This small molecule binds to this protein.
Small molecule (SMILES): CCCCCC(=O)Oc1ccc([N+](=O)[O-])cc1

Binding-site contacts:
Ligand atom OAA contacts residue GLY91 of chain 1.C at 4.1 Å.
Ligand atom CAJ contacts residue EDO1 of chain 1.PA at 4.0 Å.
Ligand atom CAN contacts residue GLY91 of chain 1.C at 2.8 Å.
Ligand atom CAK contacts residue SER162 of chain 1.C at 3.9 Å.
Ligand atom OAD contacts residue ALA163 of chain 1.C at 4.1 Å.
Ligand atom OAA contacts residue TYR38 of chain 1.C at 3.8 Å.
Ligand atom CAN contacts residue ALA163 of chain 1.C at 3.0 Å (hydrophobic).
Ligand atom CAN contacts residue GLY90 of chain 1.C at 3.1 Å.
Ligand atom CAQ contacts residue GLY91 of chain 1.C at 3.1 Å.
Ligand atom CAM contacts residue LEU212 of chain 1.C at 3.7 Å (hydrophobic).
Ligand atom CAN contacts residue SER162 of chain 1.C at 2.1 Å.
Ligand atom CAL contacts residue GLY91 of chain 1.C at 3.5 Å.
Ligand atom OAA contacts residue SER162 of chain 1.C at 2.9 Å (h-bond).
Ligand atom CAO contacts residue SER162 of chain 1.C at 2.8 Å.
Ligand atom CAK contacts residue TYR38 of chain 1.C at 3.9 Å (hydrophobic).
Ligand atom CAM contacts residue HIS284 of chain 1.C at 3.1 Å.
Ligand atom CAG contacts residue ILE94 of chain 1.C at 3.9 Å (hydrophobic).
Ligand atom CAO contacts residue GLY91 of chain 1.C at 3.9 Å.
Ligand atom OAA contacts residue HIS284 of chain 1.C at 3.7 Å.
Ligand atom OAA contacts residue GLY89 of chain 1.C at 4.0 Å.
Ligand atom CAP contacts residue HIS284 of chain 1.C at 3.7 Å.
Ligand atom CAP contacts residue LEU212 of chain 1.C at 3.7 Å (hydrophobic).
Ligand atom NAE contacts residue SER162 of chain 1.C at 4.0 Å.
Ligand atom CAL contacts residue GLY90 of chain 1.C at 3.5 Å.
Ligand atom CAI contacts residue TYR38 of chain 1.C at 3.3 Å (hydrophobic).
Ligand atom CAG contacts residue PHE220 of chain 1.C at 3.3 Å (hydrophobic).
Ligand atom CAK contacts residue GLY90 of chain 1.C at 4.0 Å.
Ligand atom CAL contacts residue HIS284 of chain 1.C at 3.5 Å.
Ligand atom OAB contacts residue LEU212 of chain 1.C at 3.9 Å.
Ligand atom CAP contacts residue SER162 of chain 1.C at 2.8 Å.
Ligand atom CAL contacts residue SER162 of chain 1.C at 2.1 Å.
Ligand atom OAD contacts residue LEU193 of chain 1.C at 3.5 Å.
Ligand atom CAQ contacts residue ALA163 of chain 1.C at 2.9 Å (hydrophobic).
Ligand atom CAM contacts residue SER162 of chain 1.C at 2.4 Å.
Ligand atom CAK contacts residue HIS284 of chain 1.C at 3.9 Å.
Ligand atom OAB contacts residue HIS284 of chain 1.C at 3.2 Å.
Ligand atom OAA contacts residue GLY90 of chain 1.C at 3.1 Å (h-bond).
Ligand atom CAQ contacts residue SER162 of chain 1.C at 2.5 Å.
Ligand atom CAO contacts residue ALA163 of chain 1.C at 4.0 Å (hydrophobic).
Ligand atom CAI contacts residue GLY90 of chain 1.C at 3.7 Å.

Sequence of chain 1.C:
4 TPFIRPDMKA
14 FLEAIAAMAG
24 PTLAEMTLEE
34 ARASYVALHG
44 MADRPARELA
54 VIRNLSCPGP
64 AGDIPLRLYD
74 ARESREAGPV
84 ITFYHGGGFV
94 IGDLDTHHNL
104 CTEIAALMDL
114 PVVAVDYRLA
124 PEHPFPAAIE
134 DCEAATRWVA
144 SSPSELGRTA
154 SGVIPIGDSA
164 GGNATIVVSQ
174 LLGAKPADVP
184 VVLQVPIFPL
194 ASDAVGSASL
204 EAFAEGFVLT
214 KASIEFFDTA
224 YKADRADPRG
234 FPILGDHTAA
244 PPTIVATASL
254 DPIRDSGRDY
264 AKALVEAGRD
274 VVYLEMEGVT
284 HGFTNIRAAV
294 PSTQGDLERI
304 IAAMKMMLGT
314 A